Sequence of chain 2.A:
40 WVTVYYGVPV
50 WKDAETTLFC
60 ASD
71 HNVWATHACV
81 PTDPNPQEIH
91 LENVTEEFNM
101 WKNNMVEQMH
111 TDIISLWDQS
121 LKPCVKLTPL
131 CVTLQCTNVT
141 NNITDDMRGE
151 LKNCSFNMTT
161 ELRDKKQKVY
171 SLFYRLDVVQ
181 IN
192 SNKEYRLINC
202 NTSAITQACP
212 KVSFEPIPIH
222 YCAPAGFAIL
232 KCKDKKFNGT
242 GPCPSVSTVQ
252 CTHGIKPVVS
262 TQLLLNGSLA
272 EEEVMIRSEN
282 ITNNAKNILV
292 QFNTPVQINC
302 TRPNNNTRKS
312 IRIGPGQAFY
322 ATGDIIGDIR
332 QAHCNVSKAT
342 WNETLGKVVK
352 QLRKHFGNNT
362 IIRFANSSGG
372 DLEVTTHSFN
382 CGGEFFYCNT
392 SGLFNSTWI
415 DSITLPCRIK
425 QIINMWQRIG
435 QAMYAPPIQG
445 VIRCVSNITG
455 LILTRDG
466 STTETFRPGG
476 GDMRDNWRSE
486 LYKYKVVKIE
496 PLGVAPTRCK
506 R

Binding-site contacts:
Ligand atom C8 contacts residue ASN202 of chain 2.A at 3.6 Å.
Ligand atom C4 contacts residue ASN202 of chain 2.A at 4.2 Å.
Ligand atom C1 contacts residue ARG197 of chain 2.A at 3.6 Å.
Ligand atom C8 contacts residue ILE199 of chain 2.A at 4.0 Å (hydrophobic).
Ligand atom C1 contacts residue ASN202 of chain 2.A at 1.4 Å.
Ligand atom C7 contacts residue ARG313 of chain 3.A at 3.8 Å.
Ligand atom N2 contacts residue ASN202 of chain 2.A at 2.8 Å (h-bond).
Ligand atom C3 contacts residue ASN202 of chain 2.A at 3.6 Å.
Ligand atom O5 contacts residue ARG197 of chain 2.A at 2.9 Å (salt-bridge).
Ligand atom N2 contacts residue THR203 of chain 2.A at 4.1 Å.
Ligand atom C8 contacts residue THR203 of chain 2.A at 4.2 Å.
Ligand atom O6 contacts residue ARG197 of chain 2.A at 4.2 Å.
Ligand atom O7 contacts residue ASN202 of chain 2.A at 3.4 Å (h-bond).
Ligand atom C5 contacts residue ARG197 of chain 2.A at 3.8 Å.
Ligand atom C2 contacts residue ASN202 of chain 2.A at 2.4 Å.
Ligand atom C8 contacts residue ARG313 of chain 3.A at 3.9 Å.
Ligand atom O7 contacts residue ARG313 of chain 3.A at 3.1 Å (salt-bridge).
Ligand atom C5 contacts residue ASN202 of chain 2.A at 3.7 Å.
Ligand atom O5 contacts residue ASN202 of chain 2.A at 2.4 Å (h-bond).
Ligand atom C7 contacts residue ASN202 of chain 2.A at 3.2 Å.
Ligand atom C6 contacts residue VAL179 of chain 2.A at 4.3 Å (hydrophobic).
Ligand atom C6 contacts residue ARG197 of chain 2.A at 3.7 Å.

A protein and the small-molecule ligand that binds it are described below.
Small molecule (SMILES): CC(=O)N[C@H]1[C@H](O[C@H]2[C@H](O)[C@@H](NC(C)=O)CO[C@@H]2CO)O[C@H](CO)[C@@H](O)[C@@H]1O

Sequence of chain 3.A:
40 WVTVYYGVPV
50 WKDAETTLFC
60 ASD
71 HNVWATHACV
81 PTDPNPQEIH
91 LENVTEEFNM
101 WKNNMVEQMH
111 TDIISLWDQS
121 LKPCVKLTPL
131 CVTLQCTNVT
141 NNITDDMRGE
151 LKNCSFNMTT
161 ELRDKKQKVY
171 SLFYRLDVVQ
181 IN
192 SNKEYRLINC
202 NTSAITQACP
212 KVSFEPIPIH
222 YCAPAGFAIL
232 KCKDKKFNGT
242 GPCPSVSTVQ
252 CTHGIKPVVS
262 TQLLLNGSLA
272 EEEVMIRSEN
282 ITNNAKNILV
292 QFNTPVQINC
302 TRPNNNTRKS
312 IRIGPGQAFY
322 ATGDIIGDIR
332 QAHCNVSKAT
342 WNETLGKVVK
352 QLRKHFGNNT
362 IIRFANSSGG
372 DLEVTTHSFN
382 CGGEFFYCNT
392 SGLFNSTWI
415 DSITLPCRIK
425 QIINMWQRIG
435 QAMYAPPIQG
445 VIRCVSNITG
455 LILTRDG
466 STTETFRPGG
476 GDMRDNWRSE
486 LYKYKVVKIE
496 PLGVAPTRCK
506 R